A small-molecule ligand and the protein it binds are described below.
Small molecule (SMILES): O=c1[nH]c2cc(C(F)(F)F)c(N3CCOCC3)cc2n(CP(=O)(O)O)c1=O

Sequence of chain 1.A:
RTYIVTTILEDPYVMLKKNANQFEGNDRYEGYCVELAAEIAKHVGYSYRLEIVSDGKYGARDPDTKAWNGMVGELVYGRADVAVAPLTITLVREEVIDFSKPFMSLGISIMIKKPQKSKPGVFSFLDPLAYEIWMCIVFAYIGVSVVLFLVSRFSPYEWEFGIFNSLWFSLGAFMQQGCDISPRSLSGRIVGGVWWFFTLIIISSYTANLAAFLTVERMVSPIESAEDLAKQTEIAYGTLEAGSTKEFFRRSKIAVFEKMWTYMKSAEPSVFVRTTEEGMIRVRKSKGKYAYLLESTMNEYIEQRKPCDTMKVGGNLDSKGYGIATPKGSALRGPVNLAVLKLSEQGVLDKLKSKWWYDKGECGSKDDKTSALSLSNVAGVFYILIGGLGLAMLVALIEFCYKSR

Binding-site contacts:
Ligand atom CAT contacts residue PRO500 of chain 1.A at 3.4 Å (hydrophobic).
Ligand atom FAF contacts residue GLU424 of chain 1.A at 3.5 Å.
Ligand atom CAT contacts residue TYR472 of chain 1.A at 3.5 Å (hydrophobic).
Ligand atom NAP contacts residue PRO500 of chain 1.A at 2.7 Å (h-bond).
Ligand atom FAF contacts residue TYR427 of chain 1.A at 2.9 Å.
Ligand atom FAH contacts residue TYR754 of chain 1.A at 3.0 Å.
Ligand atom NAP contacts residue THR502 of chain 1.A at 3.6 Å.
Ligand atom OAB contacts residue ARG507 of chain 1.A at 3.4 Å (salt-bridge).
Ligand atom FAH contacts residue TYR427 of chain 1.A at 3.7 Å.
Ligand atom OAA contacts residue PRO500 of chain 1.A at 3.4 Å (h-bond).
Ligand atom FAF contacts residue TYR472 of chain 1.A at 3.7 Å.
Ligand atom CAT contacts residue THR502 of chain 1.A at 3.2 Å.
Ligand atom CAU contacts residue TYR472 of chain 1.A at 3.3 Å (hydrophobic).
Ligand atom OAD contacts residue GLY675 of chain 1.A at 3.7 Å.
Ligand atom CAN contacts residue MET730 of chain 1.A at 3.7 Å (hydrophobic).
Ligand atom OAE contacts residue GLU727 of chain 1.A at 3.5 Å (salt-bridge).
Ligand atom OAA contacts residue ARG507 of chain 1.A at 3.1 Å (salt-bridge).
Ligand atom OAE contacts residue SER676 of chain 1.A at 2.9 Å (h-bond).
Ligand atom CAV contacts residue TYR472 of chain 1.A at 3.4 Å (hydrophobic).
Ligand atom FAG contacts residue GLU424 of chain 1.A at 3.6 Å.
Ligand atom CAJ contacts residue PRO500 of chain 1.A at 3.7 Å (hydrophobic).
Ligand atom OAC contacts residue SER676 of chain 1.A at 3.7 Å.
Ligand atom CAM contacts residue GLU424 of chain 1.A at 3.1 Å.
Ligand atom OAB contacts residue TYR472 of chain 1.A at 3.6 Å.
Ligand atom FAF contacts residue PRO500 of chain 1.A at 3.4 Å.
Ligand atom CAV contacts residue PRO500 of chain 1.A at 3.6 Å (hydrophobic).
Ligand atom CAJ contacts residue TYR754 of chain 1.A at 3.5 Å (hydrophobic).
Ligand atom FAH contacts residue THR729 of chain 1.A at 3.4 Å.
Ligand atom NAY contacts residue TYR472 of chain 1.A at 3.4 Å.
Ligand atom OAA contacts residue TYR472 of chain 1.A at 3.7 Å.
Ligand atom FAG contacts residue MET730 of chain 1.A at 3.0 Å.
Ligand atom CAW contacts residue TYR472 of chain 1.A at 3.2 Å (hydrophobic).
Ligand atom NAP contacts residue TYR472 of chain 1.A at 3.6 Å.
Ligand atom OAD contacts residue SER676 of chain 1.A at 3.3 Å (h-bond).
Ligand atom CAS contacts residue TYR472 of chain 1.A at 3.5 Å (hydrophobic).
Ligand atom OAA contacts residue LEU501 of chain 1.A at 3.6 Å.
Ligand atom PBA contacts residue SER676 of chain 1.A at 3.6 Å.
Ligand atom OAA contacts residue THR502 of chain 1.A at 2.9 Å (h-bond).
Ligand atom CAJ contacts residue TYR472 of chain 1.A at 3.3 Å (hydrophobic).
Ligand atom FAH contacts residue MET730 of chain 1.A at 3.6 Å.